A protein and the small-molecule ligand that binds it are described below.
Small molecule (SMILES): CC(=O)N[C@@H]1[C@@H](O)[C@H](O)[C@@H](CO)O[C@H]1O

Binding-site contacts:
Ligand atom O5 contacts residue GLN576 of chain 1.A at 4.4 Å.
Ligand atom C4 contacts residue ASN327 of chain 1.A at 4.2 Å.
Ligand atom C2 contacts residue ASN327 of chain 1.A at 2.4 Å.
Ligand atom O5 contacts residue ASN327 of chain 1.A at 2.4 Å (h-bond).
Ligand atom C2 contacts residue GLN576 of chain 1.A at 3.5 Å.
Ligand atom C1 contacts residue ASN327 of chain 1.A at 1.4 Å.
Ligand atom N2 contacts residue GLN576 of chain 1.A at 2.6 Å (h-bond).
Ligand atom C7 contacts residue GLN576 of chain 1.A at 3.4 Å.
Ligand atom C1 contacts residue GLN576 of chain 1.A at 3.5 Å.
Ligand atom C3 contacts residue GLN576 of chain 1.A at 4.1 Å.
Ligand atom C8 contacts residue ASN327 of chain 1.A at 4.4 Å.
Ligand atom N2 contacts residue ASN327 of chain 1.A at 2.8 Å (h-bond).
Ligand atom C7 contacts residue ASN327 of chain 1.A at 3.3 Å.
Ligand atom C3 contacts residue ASN327 of chain 1.A at 3.8 Å.
Ligand atom C8 contacts residue LEU578 of chain 1.A at 4.2 Å (hydrophobic).
Ligand atom C8 contacts residue GLN576 of chain 1.A at 3.4 Å.
Ligand atom C5 contacts residue ASN327 of chain 1.A at 3.7 Å.
Ligand atom O7 contacts residue ASN327 of chain 1.A at 3.5 Å (h-bond).

Sequence of chain 1.A:
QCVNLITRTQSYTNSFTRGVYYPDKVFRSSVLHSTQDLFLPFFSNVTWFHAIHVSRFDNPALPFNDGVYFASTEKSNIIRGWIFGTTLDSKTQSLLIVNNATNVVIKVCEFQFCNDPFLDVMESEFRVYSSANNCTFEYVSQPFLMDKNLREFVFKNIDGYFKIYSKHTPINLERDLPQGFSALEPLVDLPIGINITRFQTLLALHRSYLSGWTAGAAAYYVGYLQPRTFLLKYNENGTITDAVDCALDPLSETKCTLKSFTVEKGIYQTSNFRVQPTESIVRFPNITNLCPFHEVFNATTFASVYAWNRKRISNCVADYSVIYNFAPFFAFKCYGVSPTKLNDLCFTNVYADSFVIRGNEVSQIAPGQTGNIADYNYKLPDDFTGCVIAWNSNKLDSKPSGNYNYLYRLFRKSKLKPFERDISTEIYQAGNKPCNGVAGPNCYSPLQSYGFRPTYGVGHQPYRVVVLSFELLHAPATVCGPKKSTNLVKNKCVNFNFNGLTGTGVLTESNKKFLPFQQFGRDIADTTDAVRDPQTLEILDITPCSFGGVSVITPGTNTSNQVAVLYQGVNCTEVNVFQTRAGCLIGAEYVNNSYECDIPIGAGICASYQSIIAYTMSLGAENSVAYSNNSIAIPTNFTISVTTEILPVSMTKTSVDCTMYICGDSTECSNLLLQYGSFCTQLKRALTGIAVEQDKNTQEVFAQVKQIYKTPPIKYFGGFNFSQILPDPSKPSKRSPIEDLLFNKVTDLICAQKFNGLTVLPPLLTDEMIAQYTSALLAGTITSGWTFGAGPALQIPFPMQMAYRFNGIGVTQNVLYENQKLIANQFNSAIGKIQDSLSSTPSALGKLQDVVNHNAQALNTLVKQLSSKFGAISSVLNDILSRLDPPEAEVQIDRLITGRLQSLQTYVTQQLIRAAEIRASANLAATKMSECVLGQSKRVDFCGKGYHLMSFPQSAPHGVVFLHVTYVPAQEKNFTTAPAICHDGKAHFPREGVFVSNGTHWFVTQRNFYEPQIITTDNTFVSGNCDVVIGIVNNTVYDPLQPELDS